Sequence of chain 1.I:
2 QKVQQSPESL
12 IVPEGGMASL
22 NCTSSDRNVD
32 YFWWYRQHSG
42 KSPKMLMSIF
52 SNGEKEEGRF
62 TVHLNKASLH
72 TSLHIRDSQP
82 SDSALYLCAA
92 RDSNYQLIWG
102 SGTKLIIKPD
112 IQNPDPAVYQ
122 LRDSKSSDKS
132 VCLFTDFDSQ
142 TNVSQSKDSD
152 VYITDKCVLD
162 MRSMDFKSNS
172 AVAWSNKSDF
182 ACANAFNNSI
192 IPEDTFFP

Sequence of chain 1.J:
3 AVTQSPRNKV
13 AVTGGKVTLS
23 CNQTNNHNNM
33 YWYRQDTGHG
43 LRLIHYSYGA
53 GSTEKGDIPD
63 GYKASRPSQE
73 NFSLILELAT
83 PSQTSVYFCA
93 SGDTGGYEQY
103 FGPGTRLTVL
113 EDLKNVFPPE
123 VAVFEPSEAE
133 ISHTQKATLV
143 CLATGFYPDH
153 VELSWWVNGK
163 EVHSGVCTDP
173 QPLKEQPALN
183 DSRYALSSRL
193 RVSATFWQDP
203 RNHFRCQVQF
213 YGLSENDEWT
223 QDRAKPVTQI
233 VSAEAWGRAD

A protein and the small-molecule ligand that binds it are described below.
Small molecule (SMILES): CC(C)[C@H](N)C(=O)N[C@H](C(=O)NCC(=O)N[C@@H](C)C(=O)N[C@H](C(=O)NCC(=O)N[C@H](C(=O)NCC(=O)N[C@@H](CCCCN)C(=O)O)C(C)C)C(C)C)C(C)C

Binding-site contacts:
Ligand atom O contacts residue THR80 of chain 1.F at 3.3 Å.
Ligand atom CB contacts residue THR143 of chain 1.F at 3.3 Å.
Ligand atom CG2 contacts residue TYR59 of chain 1.F at 3.2 Å (hydrophobic).
Ligand atom CA contacts residue TYR99 of chain 1.F at 3.3 Å (hydrophobic).
Ligand atom O contacts residue TYR159 of chain 1.F at 2.3 Å (h-bond).
Ligand atom CG1 contacts residue TRP167 of chain 1.F at 3.4 Å (hydrophobic).
Ligand atom O contacts residue LYS146 of chain 1.F at 3.5 Å.
Ligand atom CA contacts residue ASP95 of chain 1.J at 3.3 Å.
Ligand atom O contacts residue ARG114 of chain 1.F at 3.5 Å (salt-bridge).
Ligand atom CA contacts residue TYR96 of chain 1.I at 3.3 Å (hydrophobic).
Ligand atom CG2 contacts residue GLU63 of chain 1.F at 3.3 Å.
Ligand atom CB contacts residue TYR99 of chain 1.F at 3.5 Å (hydrophobic).
Ligand atom CB contacts residue TYR7 of chain 1.F at 3.5 Å (hydrophobic).
Ligand atom N contacts residue GLN156 of chain 1.F at 3.0 Å (h-bond).
Ligand atom N contacts residue GLU63 of chain 1.F at 3.1 Å (salt-bridge).
Ligand atom CG2 contacts residue GLN156 of chain 1.F at 3.3 Å.
Ligand atom CG1 contacts residue TYR171 of chain 1.F at 3.1 Å (hydrophobic).
Ligand atom O contacts residue GLN70 of chain 1.F at 3.5 Å (h-bond).
Ligand atom C contacts residue ASP95 of chain 1.J at 3.4 Å.
Ligand atom CB contacts residue GLN70 of chain 1.F at 3.4 Å.
Ligand atom CB contacts residue GLN156 of chain 1.F at 3.5 Å.
Ligand atom N contacts residue TYR99 of chain 1.F at 3.1 Å (h-bond).
Ligand atom O contacts residue ASP95 of chain 1.J at 3.0 Å (salt-bridge).
Ligand atom C contacts residue TYR159 of chain 1.F at 3.3 Å (hydrophobic).
Ligand atom NZ contacts residue ILE95 of chain 1.F at 3.5 Å.
Ligand atom C contacts residue THR143 of chain 1.F at 3.5 Å.
Ligand atom OXT contacts residue TYR84 of chain 1.F at 2.7 Å (h-bond).
Ligand atom O contacts residue ASN30 of chain 1.J at 3.5 Å (h-bond).
Ligand atom CG2 contacts residue TYR171 of chain 1.F at 3.4 Å (hydrophobic).
Ligand atom CG1 contacts residue TYR9 of chain 1.F at 3.2 Å (hydrophobic).
Ligand atom OXT contacts residue THR143 of chain 1.F at 2.7 Å (h-bond).
Ligand atom O contacts residue TYR96 of chain 1.I at 3.2 Å.
Ligand atom CA contacts residue THR143 of chain 1.F at 3.5 Å.
Ligand atom O contacts residue TYR7 of chain 1.F at 3.1 Å.
Ligand atom CG2 contacts residue TYR7 of chain 1.F at 3.2 Å (hydrophobic).
Ligand atom CB contacts residue GLU63 of chain 1.F at 3.5 Å.
Ligand atom N contacts residue ASP77 of chain 1.F at 2.9 Å (salt-bridge).
Ligand atom O contacts residue TRP147 of chain 1.F at 3.1 Å (h-bond).
Ligand atom O contacts residue GLN156 of chain 1.F at 3.4 Å (h-bond).
Ligand atom O contacts residue ASP95 of chain 1.J at 2.8 Å (salt-bridge).

Sequence of chain 1.F:
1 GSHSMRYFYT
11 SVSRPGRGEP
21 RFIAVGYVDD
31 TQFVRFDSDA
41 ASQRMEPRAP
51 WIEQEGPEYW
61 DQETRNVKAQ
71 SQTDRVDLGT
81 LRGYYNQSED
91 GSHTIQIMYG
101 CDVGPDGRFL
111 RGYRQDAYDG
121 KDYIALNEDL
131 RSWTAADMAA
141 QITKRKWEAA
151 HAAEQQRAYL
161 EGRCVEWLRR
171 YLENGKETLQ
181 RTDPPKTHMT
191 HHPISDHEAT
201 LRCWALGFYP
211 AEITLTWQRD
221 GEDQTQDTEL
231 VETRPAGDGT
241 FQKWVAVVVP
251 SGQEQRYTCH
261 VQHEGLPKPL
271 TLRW